Sequence of chain 2.A:
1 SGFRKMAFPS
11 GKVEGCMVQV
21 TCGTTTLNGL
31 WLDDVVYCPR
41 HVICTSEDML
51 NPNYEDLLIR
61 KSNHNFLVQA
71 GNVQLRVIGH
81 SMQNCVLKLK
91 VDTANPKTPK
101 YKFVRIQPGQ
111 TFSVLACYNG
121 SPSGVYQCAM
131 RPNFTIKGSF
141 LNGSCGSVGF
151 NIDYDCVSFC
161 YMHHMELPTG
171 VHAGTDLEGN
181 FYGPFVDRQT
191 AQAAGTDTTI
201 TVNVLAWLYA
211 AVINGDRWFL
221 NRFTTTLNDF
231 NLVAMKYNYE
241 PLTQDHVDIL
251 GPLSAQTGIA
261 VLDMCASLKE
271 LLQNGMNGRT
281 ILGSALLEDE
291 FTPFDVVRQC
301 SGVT

The small molecule below binds the protein below.
Small molecule (SMILES): Cc1ccncc1NC(=O)Cc1cncc(C#N)c1

Binding-site contacts:
Ligand atom N2 contacts residue MET49 of chain 2.A at 3.5 Å.
Ligand atom C contacts residue ASN142 of chain 2.A at 3.7 Å.
Ligand atom C12 contacts residue ASP187 of chain 2.A at 3.6 Å.
Ligand atom N3 contacts residue HIS41 of chain 2.A at 3.5 Å (h-bond).
Ligand atom N contacts residue HIS163 of chain 2.A at 2.7 Å (h-bond).
Ligand atom N2 contacts residue GLN189 of chain 2.A at 3.5 Å (h-bond).
Ligand atom N2 contacts residue ARG188 of chain 2.A at 3.7 Å.
Ligand atom C4 contacts residue GLU166 of chain 2.A at 3.5 Å.
Ligand atom C13 contacts residue HIS164 of chain 2.A at 3.2 Å.
Ligand atom C10 contacts residue ARG188 of chain 2.A at 3.6 Å.
Ligand atom C12 contacts residue MET165 of chain 2.A at 3.5 Å (hydrophobic).
Ligand atom C13 contacts residue HIS41 of chain 2.A at 3.8 Å.
Ligand atom C4 contacts residue HIS163 of chain 2.A at 3.5 Å.
Ligand atom C1 contacts residue GLU166 of chain 2.A at 3.7 Å.
Ligand atom C contacts residue GLU166 of chain 2.A at 3.5 Å.
Ligand atom N3 contacts residue HIS164 of chain 2.A at 3.6 Å.
Ligand atom O contacts residue MET165 of chain 2.A at 3.2 Å.
Ligand atom O contacts residue HIS164 of chain 2.A at 3.7 Å.
Ligand atom C11 contacts residue MET49 of chain 2.A at 3.6 Å (hydrophobic).
Ligand atom N3 contacts residue MET165 of chain 2.A at 3.8 Å.
Ligand atom O contacts residue GLU166 of chain 2.A at 3.1 Å (salt-bridge).
Ligand atom C11 contacts residue HIS164 of chain 2.A at 3.8 Å.
Ligand atom C1 contacts residue ASN142 of chain 2.A at 3.8 Å.
Ligand atom C3 contacts residue GLU166 of chain 2.A at 3.6 Å.
Ligand atom C3 contacts residue LEU141 of chain 2.A at 3.7 Å (hydrophobic).
Ligand atom C9 contacts residue GLN189 of chain 2.A at 3.3 Å.
Ligand atom C2 contacts residue GLU166 of chain 2.A at 3.6 Å.
Ligand atom C12 contacts residue HIS164 of chain 2.A at 3.4 Å.
Ligand atom C3 contacts residue PHE140 of chain 2.A at 3.3 Å (hydrophobic).
Ligand atom C2 contacts residue PHE140 of chain 2.A at 3.5 Å (hydrophobic).
Ligand atom N contacts residue GLU166 of chain 2.A at 3.5 Å.
Ligand atom C3 contacts residue HIS163 of chain 2.A at 3.6 Å.
Ligand atom C10 contacts residue MET49 of chain 2.A at 3.3 Å (hydrophobic).
Ligand atom C11 contacts residue MET165 of chain 2.A at 3.6 Å (hydrophobic).
Ligand atom C10 contacts residue MET165 of chain 2.A at 3.5 Å (hydrophobic).
Ligand atom C12 contacts residue HIS41 of chain 2.A at 3.6 Å.
Ligand atom C2 contacts residue LEU141 of chain 2.A at 3.3 Å (hydrophobic).
Ligand atom N3 contacts residue ASP187 of chain 2.A at 2.9 Å.
Ligand atom C2 contacts residue ASN142 of chain 2.A at 3.5 Å.
Ligand atom C5 contacts residue GLU166 of chain 2.A at 3.8 Å.

Sequence of chain 1.A:
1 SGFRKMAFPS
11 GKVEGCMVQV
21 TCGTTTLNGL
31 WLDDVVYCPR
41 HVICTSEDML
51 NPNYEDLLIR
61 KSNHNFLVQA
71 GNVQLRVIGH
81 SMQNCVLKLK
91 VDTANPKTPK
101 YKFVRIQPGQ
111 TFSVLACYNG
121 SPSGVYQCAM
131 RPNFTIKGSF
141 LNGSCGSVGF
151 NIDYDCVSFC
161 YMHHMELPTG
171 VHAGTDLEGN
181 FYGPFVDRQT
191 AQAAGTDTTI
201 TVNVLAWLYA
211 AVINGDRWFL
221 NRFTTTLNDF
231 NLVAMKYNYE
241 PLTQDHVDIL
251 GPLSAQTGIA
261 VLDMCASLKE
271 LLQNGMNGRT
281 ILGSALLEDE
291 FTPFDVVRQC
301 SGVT